Sequence of chain 1.C:
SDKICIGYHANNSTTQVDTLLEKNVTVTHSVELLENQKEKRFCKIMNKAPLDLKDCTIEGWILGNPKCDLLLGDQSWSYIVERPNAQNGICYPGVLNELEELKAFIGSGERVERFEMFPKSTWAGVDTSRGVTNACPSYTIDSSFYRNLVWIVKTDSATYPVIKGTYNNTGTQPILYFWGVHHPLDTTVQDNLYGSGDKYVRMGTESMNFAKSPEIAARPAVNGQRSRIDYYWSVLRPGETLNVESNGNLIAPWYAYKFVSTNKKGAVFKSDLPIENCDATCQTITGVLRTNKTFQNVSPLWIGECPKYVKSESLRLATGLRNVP

A small-molecule ligand and the protein it binds are described below.
Small molecule (SMILES): CC(=O)N[C@@H]1[C@@H](O)[C@H](O)[C@@H](CO)O[C@H]1O

Binding-site contacts:
Ligand atom O7 contacts residue ASN172 of chain 1.C at 4.0 Å.
Ligand atom C1 contacts residue THR174 of chain 1.C at 4.4 Å.
Ligand atom C3 contacts residue ASN172 of chain 1.C at 3.8 Å.
Ligand atom C1 contacts residue ASN172 of chain 1.C at 1.4 Å.
Ligand atom C8 contacts residue GLU210 of chain 1.C at 4.4 Å.
Ligand atom C7 contacts residue ASN172 of chain 1.C at 3.6 Å.
Ligand atom C8 contacts residue THR245 of chain 1.C at 3.2 Å.
Ligand atom C4 contacts residue ASN172 of chain 1.C at 4.2 Å.
Ligand atom C5 contacts residue ASN172 of chain 1.C at 3.7 Å.
Ligand atom O5 contacts residue THR174 of chain 1.C at 4.0 Å.
Ligand atom O5 contacts residue ASN172 of chain 1.C at 2.4 Å (h-bond).
Ligand atom N2 contacts residue ASN172 of chain 1.C at 2.9 Å (h-bond).
Ligand atom C7 contacts residue THR245 of chain 1.C at 3.7 Å.
Ligand atom C2 contacts residue ASN172 of chain 1.C at 2.4 Å.
Ligand atom N2 contacts residue THR245 of chain 1.C at 3.6 Å (h-bond).